Binding-site contacts:
Ligand atom N6 contacts residue GLY135 of chain 2.A at 3.7 Å.
Ligand atom C8 contacts residue GLY135 of chain 2.A at 3.8 Å.
Ligand atom N6 contacts residue TYR219 of chain 2.A at 3.0 Å (h-bond).
Ligand atom C8 contacts residue ASP256 of chain 2.A at 3.5 Å.
Ligand atom C4 contacts residue GLY135 of chain 2.A at 4.0 Å.
Ligand atom N7 contacts residue ALA134 of chain 2.A at 3.6 Å.
Ligand atom C5 contacts residue ASP256 of chain 2.A at 3.7 Å.
Ligand atom C6 contacts residue GLY135 of chain 2.A at 3.8 Å.
Ligand atom N1 contacts residue LEU213 of chain 2.A at 3.8 Å.
Ligand atom C5 contacts residue VAL230 of chain 2.A at 4.0 Å (hydrophobic).
Ligand atom N6 contacts residue CYS258 of chain 2.A at 3.5 Å (h-bond).
Ligand atom C2 contacts residue GLU214 of chain 2.A at 3.3 Å.
Ligand atom N3 contacts residue GLY231 of chain 2.A at 3.5 Å.
Ligand atom C8 contacts residue ALA133 of chain 2.A at 4.0 Å (hydrophobic).
Ligand atom N3 contacts residue VAL230 of chain 2.A at 3.6 Å (h-bond).
Ligand atom N7 contacts residue GLY135 of chain 2.A at 3.3 Å (h-bond).
Ligand atom C4 contacts residue VAL230 of chain 2.A at 3.7 Å (hydrophobic).
Ligand atom N7 contacts residue THR255 of chain 2.A at 3.7 Å.
Ligand atom C6 contacts residue ASP256 of chain 2.A at 3.8 Å.
Ligand atom N9 contacts residue ALA133 of chain 2.A at 3.6 Å.
Ligand atom C2 contacts residue MSE232 of chain 2.A at 3.8 Å.
Ligand atom N9 contacts residue MPD1 of chain 2.E at 3.6 Å.
Ligand atom N6 contacts residue LEU213 of chain 2.A at 4.0 Å.
Ligand atom C8 contacts residue ALA134 of chain 2.A at 3.7 Å (hydrophobic).
Ligand atom C6 contacts residue LEU213 of chain 2.A at 3.8 Å (hydrophobic).
Ligand atom N9 contacts residue ALA134 of chain 2.A at 4.0 Å.
Ligand atom N6 contacts residue ASP256 of chain 2.A at 2.8 Å (salt-bridge).
Ligand atom C8 contacts residue THR255 of chain 2.A at 3.4 Å.
Ligand atom N1 contacts residue TYR219 of chain 2.A at 4.0 Å.
Ligand atom C5 contacts residue GLY135 of chain 2.A at 3.4 Å.
Ligand atom N7 contacts residue ASP256 of chain 2.A at 2.7 Å (salt-bridge).
Ligand atom C2 contacts residue GLY231 of chain 2.A at 4.0 Å.
Ligand atom N3 contacts residue MSE232 of chain 2.A at 3.7 Å.
Ligand atom C6 contacts residue GLU214 of chain 2.A at 3.5 Å.
Ligand atom C6 contacts residue VAL230 of chain 2.A at 4.0 Å (hydrophobic).
Ligand atom C2 contacts residue VAL230 of chain 2.A at 3.7 Å (hydrophobic).
Ligand atom C6 contacts residue TYR219 of chain 2.A at 3.9 Å (hydrophobic).
Ligand atom N1 contacts residue VAL230 of chain 2.A at 3.9 Å.
Ligand atom N6 contacts residue GLU214 of chain 2.A at 3.6 Å.
Ligand atom N1 contacts residue GLU214 of chain 2.A at 2.6 Å (salt-bridge).

The small molecule below binds the protein below.
Small molecule (SMILES): Nc1ncnc2[nH]cnc12

Sequence of chain 2.A:
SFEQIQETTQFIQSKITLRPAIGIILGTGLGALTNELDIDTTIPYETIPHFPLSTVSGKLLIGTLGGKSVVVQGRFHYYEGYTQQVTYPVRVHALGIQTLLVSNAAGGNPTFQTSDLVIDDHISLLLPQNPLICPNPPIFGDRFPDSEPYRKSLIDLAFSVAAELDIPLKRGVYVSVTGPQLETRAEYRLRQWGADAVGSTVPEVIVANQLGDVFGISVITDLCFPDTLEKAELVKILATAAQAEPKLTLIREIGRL